Sequence of chain 1.A:
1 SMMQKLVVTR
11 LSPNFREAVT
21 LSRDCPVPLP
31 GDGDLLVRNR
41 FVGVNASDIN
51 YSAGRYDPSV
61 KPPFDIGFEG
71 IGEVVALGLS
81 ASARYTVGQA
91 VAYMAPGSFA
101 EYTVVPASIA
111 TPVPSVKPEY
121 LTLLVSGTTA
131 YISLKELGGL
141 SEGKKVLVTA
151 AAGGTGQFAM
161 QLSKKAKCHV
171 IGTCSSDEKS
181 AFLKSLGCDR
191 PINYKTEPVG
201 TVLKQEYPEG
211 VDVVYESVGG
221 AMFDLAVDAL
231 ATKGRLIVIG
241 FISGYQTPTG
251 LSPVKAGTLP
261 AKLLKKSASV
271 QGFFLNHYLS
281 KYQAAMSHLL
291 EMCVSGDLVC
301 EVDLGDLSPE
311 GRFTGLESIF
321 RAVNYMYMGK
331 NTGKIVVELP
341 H

Binding-site contacts:
Ligand atom C4 contacts residue SER47 of chain 1.A at 3.2 Å.
Ligand atom C16 contacts residue LYS265 of chain 2.B at 3.6 Å.
Ligand atom C6 contacts residue PHE241 of chain 1.A at 3.7 Å (hydrophobic).
Ligand atom F2 contacts residue ILE239 of chain 1.A at 3.5 Å.
Ligand atom C2 contacts residue ASN50 of chain 1.A at 3.6 Å.
Ligand atom C6 contacts residue ASN50 of chain 1.A at 3.3 Å.
Ligand atom C16 contacts residue TYR56 of chain 1.A at 3.8 Å (hydrophobic).
Ligand atom N1 contacts residue TYR56 of chain 1.A at 3.4 Å (h-bond).
Ligand atom C14 contacts residue PHE274 of chain 1.A at 3.8 Å (hydrophobic).
Ligand atom C11 contacts residue THR249 of chain 1.A at 3.2 Å.
Ligand atom O2 contacts residue TYR56 of chain 1.A at 3.8 Å.
Ligand atom C4 contacts residue TYR56 of chain 1.A at 3.9 Å (hydrophobic).
Ligand atom C6 contacts residue TYR245 of chain 1.A at 3.6 Å (hydrophobic).
Ligand atom C13 contacts residue PHE274 of chain 1.A at 3.5 Å (hydrophobic).
Ligand atom C4 contacts residue NAP1 of chain 1.C at 3.5 Å.
Ligand atom N3 contacts residue TYR56 of chain 1.A at 2.9 Å (h-bond).
Ligand atom F3 contacts residue NAP1 of chain 1.C at 3.8 Å.
Ligand atom C13 contacts residue LEU264 of chain 2.B at 3.5 Å (hydrophobic).
Ligand atom C7 contacts residue ASN50 of chain 1.A at 3.7 Å.
Ligand atom O1 contacts residue LYS265 of chain 2.B at 3.5 Å (salt-bridge).
Ligand atom F1 contacts residue NAP1 of chain 1.C at 2.6 Å.
Ligand atom C7 contacts residue PHE241 of chain 1.A at 3.5 Å (hydrophobic).
Ligand atom C7 contacts residue GLY250 of chain 1.A at 3.9 Å.
Ligand atom N1 contacts residue PHE274 of chain 1.A at 3.8 Å.
Ligand atom F3 contacts residue SER47 of chain 1.A at 3.6 Å.
Ligand atom C11 contacts residue LEU251 of chain 1.A at 3.8 Å (hydrophobic).
Ligand atom F3 contacts residue TYR56 of chain 1.A at 3.0 Å.
Ligand atom C5 contacts residue ASN50 of chain 1.A at 3.9 Å.
Ligand atom C1 contacts residue SER47 of chain 1.A at 3.2 Å.
Ligand atom C17 contacts residue TYR56 of chain 1.A at 3.7 Å (hydrophobic).
Ligand atom F1 contacts residue SER47 of chain 1.A at 2.7 Å.
Ligand atom F2 contacts residue NAP1 of chain 1.C at 2.9 Å.
Ligand atom C14 contacts residue LYS265 of chain 2.B at 3.7 Å.
Ligand atom C1 contacts residue TYR56 of chain 1.A at 3.8 Å (hydrophobic).
Ligand atom C16 contacts residue ARG55 of chain 1.A at 3.4 Å.
Ligand atom C10 contacts residue LYS265 of chain 2.B at 3.2 Å.
Ligand atom C2 contacts residue TYR245 of chain 1.A at 3.6 Å (hydrophobic).
Ligand atom C2 contacts residue SER47 of chain 1.A at 3.2 Å.
Ligand atom C9 contacts residue LYS265 of chain 2.B at 2.8 Å.
Ligand atom O2 contacts residue LYS265 of chain 2.B at 3.7 Å.

Sequence of chain 2.B:
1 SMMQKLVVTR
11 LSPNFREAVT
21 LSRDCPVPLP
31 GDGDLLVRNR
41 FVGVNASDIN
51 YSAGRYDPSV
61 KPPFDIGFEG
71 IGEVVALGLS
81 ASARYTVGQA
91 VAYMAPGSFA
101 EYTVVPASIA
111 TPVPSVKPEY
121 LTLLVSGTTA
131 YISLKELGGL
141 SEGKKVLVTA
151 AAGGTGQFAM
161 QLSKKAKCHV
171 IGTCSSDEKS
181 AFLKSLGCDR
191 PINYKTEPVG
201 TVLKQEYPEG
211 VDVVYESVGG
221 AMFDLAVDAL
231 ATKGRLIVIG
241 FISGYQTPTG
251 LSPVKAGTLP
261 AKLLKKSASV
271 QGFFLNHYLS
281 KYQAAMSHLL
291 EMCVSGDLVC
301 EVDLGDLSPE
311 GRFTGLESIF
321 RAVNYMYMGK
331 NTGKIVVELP

This small molecule binds to this protein.
Small molecule (SMILES): Cc1ccc(-c2cc(C(F)(F)F)nn2-c2ccc(S(N)(=O)=O)cc2)cc1